Sequence of chain 1.A:
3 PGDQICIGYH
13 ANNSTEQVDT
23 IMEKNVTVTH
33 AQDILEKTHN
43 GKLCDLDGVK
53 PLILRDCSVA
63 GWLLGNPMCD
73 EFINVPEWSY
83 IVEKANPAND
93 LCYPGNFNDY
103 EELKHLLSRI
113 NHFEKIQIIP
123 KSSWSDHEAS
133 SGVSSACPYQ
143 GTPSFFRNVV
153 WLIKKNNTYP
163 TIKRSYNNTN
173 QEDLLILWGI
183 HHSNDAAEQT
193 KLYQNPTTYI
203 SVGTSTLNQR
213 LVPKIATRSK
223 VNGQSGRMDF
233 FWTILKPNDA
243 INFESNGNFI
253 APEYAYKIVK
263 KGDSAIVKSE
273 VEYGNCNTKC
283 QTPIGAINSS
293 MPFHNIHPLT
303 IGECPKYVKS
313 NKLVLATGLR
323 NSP

Sequence of chain 2.A:
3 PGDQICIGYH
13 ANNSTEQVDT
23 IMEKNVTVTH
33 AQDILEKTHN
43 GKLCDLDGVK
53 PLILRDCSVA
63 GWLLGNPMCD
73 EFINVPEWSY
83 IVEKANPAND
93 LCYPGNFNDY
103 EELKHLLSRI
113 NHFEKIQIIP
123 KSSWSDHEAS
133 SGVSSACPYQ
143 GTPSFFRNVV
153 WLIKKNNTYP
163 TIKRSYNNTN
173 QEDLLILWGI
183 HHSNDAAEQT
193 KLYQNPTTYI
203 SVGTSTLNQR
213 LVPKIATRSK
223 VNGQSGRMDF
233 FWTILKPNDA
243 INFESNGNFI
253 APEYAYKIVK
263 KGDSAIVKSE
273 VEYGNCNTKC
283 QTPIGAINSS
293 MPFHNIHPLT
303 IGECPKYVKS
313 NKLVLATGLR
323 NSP

Binding-site contacts:
Ligand atom C5 contacts residue ASN169 of chain 2.A at 3.3 Å.
Ligand atom C2 contacts residue ASN169 of chain 2.A at 2.9 Å.
Ligand atom C4 contacts residue ASN169 of chain 2.A at 4.3 Å.
Ligand atom C1 contacts residue ASN169 of chain 2.A at 1.5 Å.
Ligand atom N2 contacts residue ASN169 of chain 2.A at 3.3 Å (h-bond).
Ligand atom C6 contacts residue ASN169 of chain 2.A at 4.2 Å.
Ligand atom C6 contacts residue ALA242 of chain 2.A at 4.2 Å (hydrophobic).
Ligand atom O6 contacts residue ASN169 of chain 2.A at 4.3 Å.
Ligand atom C5 contacts residue ASN240 of chain 2.A at 3.7 Å.
Ligand atom O6 contacts residue ALA242 of chain 2.A at 3.7 Å.
Ligand atom O5 contacts residue ASN169 of chain 2.A at 2.3 Å (h-bond).
Ligand atom O6 contacts residue SER221 of chain 1.A at 3.9 Å.
Ligand atom C1 contacts residue ASN240 of chain 2.A at 4.3 Å.
Ligand atom C3 contacts residue ASN169 of chain 2.A at 4.0 Å.
Ligand atom C6 contacts residue ASN240 of chain 2.A at 3.4 Å.
Ligand atom C4 contacts residue ASN240 of chain 2.A at 3.8 Å.
Ligand atom O5 contacts residue ASN240 of chain 2.A at 3.2 Å (h-bond).

A small-molecule ligand and the protein it binds are described below.
Small molecule (SMILES): CC(=O)N[C@@H]1[C@@H](O)[C@H](O)[C@@H](CO)O[C@H]1O